This protein binds this small molecule.
Small molecule (SMILES): CC1=Nc2nc(N[C@H](CC#N)c3cccc(Cl)c3)nn2C(=O)C1

Sequence of chain 4.A:
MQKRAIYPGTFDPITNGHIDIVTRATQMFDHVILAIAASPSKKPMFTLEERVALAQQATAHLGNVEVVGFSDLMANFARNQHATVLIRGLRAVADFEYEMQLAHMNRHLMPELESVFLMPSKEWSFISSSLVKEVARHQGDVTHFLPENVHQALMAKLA

Binding-site contacts:
Ligand atom C5 contacts residue MET74 of chain 10.A at 3.5 Å (hydrophobic).
Ligand atom C14 contacts residue HIS138 of chain 4.A at 3.8 Å.
Ligand atom N23 contacts residue ALA38 of chain 10.A at 3.4 Å (h-bond).
Ligand atom C19 contacts residue ALA37 of chain 10.A at 3.5 Å (hydrophobic).
Ligand atom C15 contacts residue SER39 of chain 10.A at 3.8 Å.
Ligand atom CL contacts residue GLY9 of chain 10.A at 3.5 Å.
Ligand atom O11 contacts residue GLU134 of chain 4.A at 3.6 Å.
Ligand atom N9 contacts residue MET74 of chain 10.A at 2.9 Å (h-bond).
Ligand atom C10 contacts residue MET105 of chain 10.A at 3.5 Å (hydrophobic).
Ligand atom N4 contacts residue MET74 of chain 10.A at 3.8 Å.
Ligand atom C14 contacts residue SER71 of chain 10.A at 3.5 Å.
Ligand atom C16 contacts residue ALA37 of chain 10.A at 3.7 Å (hydrophobic).
Ligand atom C20 contacts residue ALA37 of chain 10.A at 3.7 Å (hydrophobic).
Ligand atom C15 contacts residue SER71 of chain 10.A at 3.8 Å.
Ligand atom C17 contacts residue PHE70 of chain 10.A at 3.7 Å (hydrophobic).
Ligand atom N9 contacts residue LEU73 of chain 10.A at 3.6 Å.
Ligand atom C10 contacts residue ASN106 of chain 10.A at 3.7 Å.
Ligand atom C14 contacts residue PHE70 of chain 10.A at 3.8 Å (hydrophobic).
Ligand atom C10 contacts residue VAL135 of chain 4.A at 3.7 Å (hydrophobic).
Ligand atom N6 contacts residue MET74 of chain 10.A at 3.8 Å.
Ligand atom C21 contacts residue ALA37 of chain 10.A at 3.7 Å (hydrophobic).
Ligand atom N12 contacts residue ASP72 of chain 10.A at 3.0 Å (salt-bridge).
Ligand atom C17 contacts residue ALA37 of chain 10.A at 3.6 Å (hydrophobic).
Ligand atom C18 contacts residue ALA37 of chain 10.A at 3.5 Å (hydrophobic).
Ligand atom N6 contacts residue LEU73 of chain 10.A at 3.7 Å.
Ligand atom C2 contacts residue LEU102 of chain 10.A at 3.7 Å (hydrophobic).
Ligand atom C15 contacts residue ALA37 of chain 10.A at 3.8 Å (hydrophobic).
Ligand atom C13 contacts residue HIS138 of chain 4.A at 3.6 Å.
Ligand atom N23 contacts residue SER39 of chain 10.A at 2.8 Å (h-bond).
Ligand atom C19 contacts residue THR10 of chain 10.A at 3.7 Å.
Ligand atom CL contacts residue MET74 of chain 10.A at 3.8 Å.
Ligand atom C8 contacts residue HIS138 of chain 4.A at 3.9 Å.
Ligand atom C15 contacts residue PHE70 of chain 10.A at 3.8 Å (hydrophobic).
Ligand atom C14 contacts residue ASP72 of chain 10.A at 3.2 Å.
Ligand atom C10 contacts residue LEU102 of chain 10.A at 3.7 Å (hydrophobic).
Ligand atom N7 contacts residue HIS138 of chain 4.A at 3.8 Å.
Ligand atom C13 contacts residue ASP72 of chain 10.A at 3.8 Å.
Ligand atom C20 contacts residue SER39 of chain 10.A at 3.9 Å.
Ligand atom C8 contacts residue MET74 of chain 10.A at 3.8 Å (hydrophobic).
Ligand atom C1 contacts residue LEU102 of chain 10.A at 3.7 Å (hydrophobic).

Sequence of chain 10.A:
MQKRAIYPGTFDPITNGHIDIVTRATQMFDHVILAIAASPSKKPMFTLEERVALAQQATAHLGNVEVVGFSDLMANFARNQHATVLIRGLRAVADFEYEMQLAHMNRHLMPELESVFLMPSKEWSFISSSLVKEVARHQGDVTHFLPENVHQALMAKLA